Sequence of chain 1.B:
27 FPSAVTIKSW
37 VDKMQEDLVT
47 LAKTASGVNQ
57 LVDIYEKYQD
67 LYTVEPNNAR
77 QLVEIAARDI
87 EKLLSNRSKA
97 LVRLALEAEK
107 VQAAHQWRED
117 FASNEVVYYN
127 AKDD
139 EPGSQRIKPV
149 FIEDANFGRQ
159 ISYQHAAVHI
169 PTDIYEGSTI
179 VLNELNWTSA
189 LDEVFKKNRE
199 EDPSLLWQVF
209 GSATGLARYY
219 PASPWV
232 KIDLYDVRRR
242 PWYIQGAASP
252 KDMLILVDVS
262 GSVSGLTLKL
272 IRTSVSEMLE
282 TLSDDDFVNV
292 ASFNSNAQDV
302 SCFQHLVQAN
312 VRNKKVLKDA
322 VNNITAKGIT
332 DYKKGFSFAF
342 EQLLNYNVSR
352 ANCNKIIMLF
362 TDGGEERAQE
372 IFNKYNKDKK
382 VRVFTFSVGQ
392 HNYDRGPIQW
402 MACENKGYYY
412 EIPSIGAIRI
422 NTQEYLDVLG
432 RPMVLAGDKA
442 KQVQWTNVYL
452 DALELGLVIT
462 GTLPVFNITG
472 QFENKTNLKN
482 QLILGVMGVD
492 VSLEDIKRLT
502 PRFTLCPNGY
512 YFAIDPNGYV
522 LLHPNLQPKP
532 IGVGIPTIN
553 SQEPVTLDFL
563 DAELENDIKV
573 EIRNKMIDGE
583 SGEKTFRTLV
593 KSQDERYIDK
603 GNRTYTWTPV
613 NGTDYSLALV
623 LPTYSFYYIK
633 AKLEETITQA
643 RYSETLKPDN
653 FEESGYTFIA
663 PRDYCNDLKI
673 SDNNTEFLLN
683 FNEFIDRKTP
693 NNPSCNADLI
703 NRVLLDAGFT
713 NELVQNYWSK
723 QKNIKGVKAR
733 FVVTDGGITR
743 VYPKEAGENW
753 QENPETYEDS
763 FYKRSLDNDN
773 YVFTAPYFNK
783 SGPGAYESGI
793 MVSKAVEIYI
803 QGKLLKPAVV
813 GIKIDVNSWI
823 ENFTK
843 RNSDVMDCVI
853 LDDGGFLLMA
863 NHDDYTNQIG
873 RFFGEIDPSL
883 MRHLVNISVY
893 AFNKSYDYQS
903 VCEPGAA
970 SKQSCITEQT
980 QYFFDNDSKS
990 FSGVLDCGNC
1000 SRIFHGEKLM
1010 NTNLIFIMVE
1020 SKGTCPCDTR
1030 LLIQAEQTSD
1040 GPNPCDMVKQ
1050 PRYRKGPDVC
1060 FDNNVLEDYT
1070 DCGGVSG

Binding-site contacts:
Ligand atom N2 contacts residue LYS88 of chain 1.B at 3.8 Å.
Ligand atom C8 contacts residue ASN92 of chain 1.B at 4.0 Å.
Ligand atom C2 contacts residue LYS88 of chain 1.B at 3.4 Å.
Ligand atom O6 contacts residue LEU89 of chain 1.B at 4.2 Å.
Ligand atom C7 contacts residue GLU199 of chain 1.B at 4.0 Å.
Ligand atom O3 contacts residue LYS88 of chain 1.B at 3.7 Å.
Ligand atom C3 contacts residue ASN92 of chain 1.B at 3.9 Å.
Ligand atom O5 contacts residue ASN92 of chain 1.B at 2.4 Å (h-bond).
Ligand atom C8 contacts residue GLU199 of chain 1.B at 3.5 Å.
Ligand atom C1 contacts residue LYS88 of chain 1.B at 4.3 Å.
Ligand atom C5 contacts residue LYS88 of chain 1.B at 4.2 Å.
Ligand atom N2 contacts residue ASN92 of chain 1.B at 2.6 Å (h-bond).
Ligand atom C4 contacts residue LYS88 of chain 1.B at 4.0 Å.
Ligand atom C3 contacts residue LYS88 of chain 1.B at 4.1 Å.
Ligand atom C2 contacts residue ASN92 of chain 1.B at 2.6 Å.
Ligand atom O7 contacts residue ASN92 of chain 1.B at 3.8 Å.
Ligand atom C5 contacts residue ASN92 of chain 1.B at 3.7 Å.
Ligand atom C6 contacts residue LYS88 of chain 1.B at 4.2 Å.
Ligand atom O7 contacts residue GLU199 of chain 1.B at 3.7 Å.
Ligand atom C1 contacts residue ASN92 of chain 1.B at 1.4 Å.
Ligand atom O5 contacts residue LYS88 of chain 1.B at 3.8 Å.
Ligand atom C7 contacts residue ASN92 of chain 1.B at 3.5 Å.
Ligand atom C4 contacts residue ASN92 of chain 1.B at 4.3 Å.
Ligand atom O6 contacts residue LYS88 of chain 1.B at 4.4 Å.

The small molecule below binds the protein below.
Small molecule (SMILES): CC(=O)N[C@@H]1[C@@H](O)[C@H](O)[C@@H](CO)O[C@H]1O